Sequence of chain 60.A:
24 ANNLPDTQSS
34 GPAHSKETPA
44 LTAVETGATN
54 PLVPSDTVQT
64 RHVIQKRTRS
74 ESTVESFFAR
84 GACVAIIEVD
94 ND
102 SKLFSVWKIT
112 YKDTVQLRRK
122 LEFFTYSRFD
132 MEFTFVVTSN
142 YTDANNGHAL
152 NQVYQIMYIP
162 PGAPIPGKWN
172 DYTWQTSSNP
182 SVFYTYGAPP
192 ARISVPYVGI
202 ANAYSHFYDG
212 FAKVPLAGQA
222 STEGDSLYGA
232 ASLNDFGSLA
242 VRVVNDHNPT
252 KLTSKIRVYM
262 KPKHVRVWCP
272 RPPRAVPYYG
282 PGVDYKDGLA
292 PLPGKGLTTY

Binding-site contacts:
Ligand atom C10 contacts residue TYR159 of chain 60.A at 3.5 Å (hydrophobic).
Ligand atom O3 contacts residue TYR112 of chain 60.A at 3.6 Å.
Ligand atom C20 contacts residue ILE194 of chain 60.A at 3.8 Å (hydrophobic).
Ligand atom C4 contacts residue MET132 of chain 60.A at 3.8 Å (hydrophobic).
Ligand atom C2 contacts residue PHE237 of chain 60.A at 3.6 Å (hydrophobic).
Ligand atom C6 contacts residue TYR112 of chain 60.A at 3.7 Å (hydrophobic).
Ligand atom O3 contacts residue PHE130 of chain 60.A at 3.6 Å.
Ligand atom C21 contacts residue SER128 of chain 60.A at 3.8 Å.
Ligand atom CL2 contacts residue ALA24 of chain 60.C at 3.5 Å.
Ligand atom O2 contacts residue VAL196 of chain 60.A at 3.4 Å.
Ligand atom C21 contacts residue HIS207 of chain 60.A at 3.6 Å.
Ligand atom C21 contacts residue TYR205 of chain 60.A at 3.8 Å (hydrophobic).
Ligand atom C5 contacts residue TYR112 of chain 60.A at 3.5 Å (hydrophobic).
Ligand atom C16 contacts residue ALA24 of chain 60.C at 3.8 Å (hydrophobic).
Ligand atom C20 contacts residue LEU240 of chain 60.A at 3.8 Å (hydrophobic).
Ligand atom O1 contacts residue ILE110 of chain 60.A at 3.7 Å.
Ligand atom C13 contacts residue MET132 of chain 60.A at 3.4 Å (hydrophobic).
Ligand atom C7 contacts residue MET132 of chain 60.A at 3.3 Å (hydrophobic).
Ligand atom C8 contacts residue MET132 of chain 60.A at 3.4 Å (hydrophobic).
Ligand atom C1 contacts residue TYR205 of chain 60.A at 3.8 Å (hydrophobic).
Ligand atom C9 contacts residue VAL199 of chain 60.A at 3.6 Å (hydrophobic).
Ligand atom C9 contacts residue PHE237 of chain 60.A at 3.7 Å (hydrophobic).
Ligand atom C19 contacts residue LEU240 of chain 60.A at 3.8 Å (hydrophobic).
Ligand atom C17 contacts residue TYR159 of chain 60.A at 3.7 Å (hydrophobic).
Ligand atom C16 contacts residue TYR159 of chain 60.A at 3.8 Å (hydrophobic).
Ligand atom CL2 contacts residue ILE25 of chain 60.C at 3.4 Å.
Ligand atom C12 contacts residue PHE134 of chain 60.A at 3.8 Å (hydrophobic).
Ligand atom C12 contacts residue ILE110 of chain 60.A at 3.8 Å (hydrophobic).
Ligand atom CL3 contacts residue PHE134 of chain 60.A at 3.8 Å.
Ligand atom C13 contacts residue ILE110 of chain 60.A at 3.7 Å (hydrophobic).
Ligand atom CL3 contacts residue LEU240 of chain 60.A at 3.8 Å.
Ligand atom O1 contacts residue PHE237 of chain 60.A at 3.8 Å.
Ligand atom C17 contacts residue ALA24 of chain 60.C at 3.7 Å (hydrophobic).
Ligand atom C14 contacts residue TYR159 of chain 60.A at 3.5 Å (hydrophobic).
Ligand atom O1 contacts residue MET132 of chain 60.A at 3.7 Å.
Ligand atom CL2 contacts residue TYR159 of chain 60.A at 3.6 Å.
Ligand atom C3 contacts residue MET132 of chain 60.A at 3.7 Å (hydrophobic).
Ligand atom C7 contacts residue PHE237 of chain 60.A at 3.5 Å (hydrophobic).
Ligand atom C13 contacts residue PHE134 of chain 60.A at 3.7 Å (hydrophobic).
Ligand atom C11 contacts residue ILE110 of chain 60.A at 3.8 Å (hydrophobic).

A protein and the small-molecule ligand that binds it are described below.
Small molecule (SMILES): COc1ccc(OCc2ccc(COc3c(Cl)cccc3Cl)cc2)c(Cl)c1

Sequence of chain 60.C:
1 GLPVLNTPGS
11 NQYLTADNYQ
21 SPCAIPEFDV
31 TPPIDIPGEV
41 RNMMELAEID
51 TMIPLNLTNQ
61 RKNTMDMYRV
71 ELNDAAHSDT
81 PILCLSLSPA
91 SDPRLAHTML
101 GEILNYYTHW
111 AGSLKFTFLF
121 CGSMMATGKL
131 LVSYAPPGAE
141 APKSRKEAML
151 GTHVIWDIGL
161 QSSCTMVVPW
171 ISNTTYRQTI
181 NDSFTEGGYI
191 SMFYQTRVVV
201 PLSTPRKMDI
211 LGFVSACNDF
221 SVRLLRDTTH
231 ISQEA